Binding-site contacts:
Ligand atom C5 contacts residue ASN326 of chain 1.B at 3.7 Å.
Ligand atom C6 contacts residue HIS320 of chain 1.B at 4.0 Å.
Ligand atom C8 contacts residue GLY324 of chain 1.B at 3.2 Å.
Ligand atom O7 contacts residue ASN326 of chain 1.B at 3.3 Å (h-bond).
Ligand atom N2 contacts residue ASN326 of chain 1.B at 2.8 Å (h-bond).
Ligand atom C1 contacts residue ASN326 of chain 1.B at 1.4 Å.
Ligand atom C7 contacts residue GLY324 of chain 1.B at 3.9 Å.
Ligand atom C1 contacts residue HIS320 of chain 1.B at 3.7 Å.
Ligand atom O7 contacts residue ASP360 of chain 1.B at 4.4 Å.
Ligand atom O5 contacts residue ASN326 of chain 1.B at 2.4 Å (h-bond).
Ligand atom C5 contacts residue HIS320 of chain 1.B at 3.7 Å.
Ligand atom O5 contacts residue HIS320 of chain 1.B at 3.4 Å.
Ligand atom C2 contacts residue ASN326 of chain 1.B at 2.5 Å.
Ligand atom C7 contacts residue ASN326 of chain 1.B at 3.2 Å.
Ligand atom C4 contacts residue ASN326 of chain 1.B at 4.2 Å.
Ligand atom O6 contacts residue HIS320 of chain 1.B at 3.9 Å.
Ligand atom C3 contacts residue ASN326 of chain 1.B at 3.8 Å.
Ligand atom C8 contacts residue ASN326 of chain 1.B at 3.6 Å.
Ligand atom C8 contacts residue ASP360 of chain 1.B at 4.0 Å.
Ligand atom N2 contacts residue GLY324 of chain 1.B at 3.7 Å.

Sequence of chain 1.B:
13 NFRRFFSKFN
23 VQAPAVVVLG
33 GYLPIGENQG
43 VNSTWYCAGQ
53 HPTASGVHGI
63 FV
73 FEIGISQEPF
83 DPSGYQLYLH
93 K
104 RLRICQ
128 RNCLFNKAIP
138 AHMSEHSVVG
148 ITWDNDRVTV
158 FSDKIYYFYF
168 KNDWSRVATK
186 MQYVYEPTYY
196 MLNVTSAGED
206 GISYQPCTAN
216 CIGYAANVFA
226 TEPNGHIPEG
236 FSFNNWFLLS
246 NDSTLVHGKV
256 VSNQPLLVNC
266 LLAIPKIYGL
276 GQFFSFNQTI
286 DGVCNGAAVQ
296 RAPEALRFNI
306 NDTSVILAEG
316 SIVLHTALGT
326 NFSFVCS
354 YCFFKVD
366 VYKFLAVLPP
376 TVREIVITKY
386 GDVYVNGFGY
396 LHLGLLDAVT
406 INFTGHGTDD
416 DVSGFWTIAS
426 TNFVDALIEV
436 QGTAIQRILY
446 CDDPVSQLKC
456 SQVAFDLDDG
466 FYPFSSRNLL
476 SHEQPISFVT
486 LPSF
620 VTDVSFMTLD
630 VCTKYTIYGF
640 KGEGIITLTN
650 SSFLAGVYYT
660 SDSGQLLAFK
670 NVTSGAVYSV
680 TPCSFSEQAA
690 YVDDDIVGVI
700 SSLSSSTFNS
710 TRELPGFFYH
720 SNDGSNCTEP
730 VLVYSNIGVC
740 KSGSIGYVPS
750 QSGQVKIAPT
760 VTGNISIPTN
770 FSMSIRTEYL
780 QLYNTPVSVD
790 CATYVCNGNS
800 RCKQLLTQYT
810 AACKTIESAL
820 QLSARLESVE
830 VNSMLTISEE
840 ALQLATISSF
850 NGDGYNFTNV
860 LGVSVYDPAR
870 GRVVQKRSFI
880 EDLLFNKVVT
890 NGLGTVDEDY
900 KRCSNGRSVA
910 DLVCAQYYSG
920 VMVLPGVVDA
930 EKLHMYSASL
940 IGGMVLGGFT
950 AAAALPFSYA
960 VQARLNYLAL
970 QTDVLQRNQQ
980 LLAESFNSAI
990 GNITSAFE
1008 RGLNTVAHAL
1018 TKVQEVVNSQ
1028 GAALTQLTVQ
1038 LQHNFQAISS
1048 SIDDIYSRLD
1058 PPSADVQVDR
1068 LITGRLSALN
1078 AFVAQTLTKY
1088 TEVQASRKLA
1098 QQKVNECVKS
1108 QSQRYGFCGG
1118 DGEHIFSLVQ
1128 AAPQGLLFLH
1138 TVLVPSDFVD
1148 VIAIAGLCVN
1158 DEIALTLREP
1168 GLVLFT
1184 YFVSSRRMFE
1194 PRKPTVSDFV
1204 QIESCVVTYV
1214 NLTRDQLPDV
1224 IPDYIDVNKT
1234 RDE

This protein binds this small molecule.
Small molecule (SMILES): CC(=O)N[C@H]1[C@H](O[C@H]2[C@H](O)[C@@H](NC(C)=O)CO[C@@H]2CO)O[C@H](CO)[C@@H](O)[C@@H]1O